Sequence of chain 1.B:
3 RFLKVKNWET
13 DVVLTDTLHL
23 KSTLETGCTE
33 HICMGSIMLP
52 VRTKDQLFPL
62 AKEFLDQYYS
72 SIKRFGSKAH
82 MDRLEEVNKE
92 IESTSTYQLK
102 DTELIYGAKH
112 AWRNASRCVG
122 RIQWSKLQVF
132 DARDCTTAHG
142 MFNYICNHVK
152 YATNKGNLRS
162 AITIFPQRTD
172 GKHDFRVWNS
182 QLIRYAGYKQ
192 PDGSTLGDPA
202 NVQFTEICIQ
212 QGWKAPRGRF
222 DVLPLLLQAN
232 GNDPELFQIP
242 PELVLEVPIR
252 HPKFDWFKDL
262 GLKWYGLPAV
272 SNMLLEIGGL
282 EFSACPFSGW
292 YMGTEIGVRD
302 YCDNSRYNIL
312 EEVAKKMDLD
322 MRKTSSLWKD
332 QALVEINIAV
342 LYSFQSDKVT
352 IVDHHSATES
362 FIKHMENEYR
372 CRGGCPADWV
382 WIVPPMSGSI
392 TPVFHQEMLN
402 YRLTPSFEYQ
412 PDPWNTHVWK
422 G

A small-molecule ligand and the protein it binds are described below.
Small molecule (SMILES): CNCc1cc(C#N)cc(OCc2ccc3ccc(N)nc3c2)c1

Binding-site contacts:
Ligand atom N02 contacts residue GLU296 of chain 1.B at 2.6 Å (salt-bridge).
Ligand atom C07 contacts residue HEM1 of chain 1.H at 3.5 Å.
Ligand atom C10 contacts residue GLU296 of chain 1.B at 3.5 Å.
Ligand atom N02 contacts residue TRP291 of chain 1.B at 2.7 Å (h-bond).
Ligand atom C06 contacts residue PHE288 of chain 1.B at 3.5 Å (hydrophobic).
Ligand atom C02 contacts residue HEM1 of chain 1.H at 3.6 Å.
Ligand atom N01 contacts residue HEM1 of chain 1.H at 3.8 Å.
Ligand atom C11 contacts residue HEM1 of chain 1.H at 3.5 Å.
Ligand atom C02 contacts residue TRP291 of chain 1.B at 3.8 Å (hydrophobic).
Ligand atom C06 contacts residue VAL271 of chain 1.B at 3.8 Å (hydrophobic).
Ligand atom N02 contacts residue HEM1 of chain 1.H at 3.7 Å.
Ligand atom C24 contacts residue TYR410 of chain 1.B at 3.5 Å (hydrophobic).
Ligand atom C07 contacts residue VAL271 of chain 1.B at 3.4 Å (hydrophobic).
Ligand atom C09 contacts residue GLU296 of chain 1.B at 3.5 Å.
Ligand atom N28 contacts residue MET274 of chain 1.B at 3.8 Å.
Ligand atom O12 contacts residue HEM1 of chain 1.H at 3.6 Å.
Ligand atom C06 contacts residue HEM1 of chain 1.H at 3.3 Å.
Ligand atom C02 contacts residue GLU296 of chain 1.B at 3.4 Å.
Ligand atom C22 contacts residue HEM1 of chain 1.H at 3.6 Å.
Ligand atom C21 contacts residue HEM1 of chain 1.H at 3.5 Å.
Ligand atom C25 contacts residue HEM1 of chain 1.H at 3.5 Å.
Ligand atom N02 contacts residue TYR292 of chain 1.B at 3.6 Å.
Ligand atom O12 contacts residue VAL271 of chain 1.B at 3.5 Å.
Ligand atom N28 contacts residue TYR410 of chain 1.B at 3.5 Å.
Ligand atom N02 contacts residue PRO269 of chain 1.B at 3.7 Å.
Ligand atom C26 contacts residue HEM1 of chain 1.H at 3.5 Å.
Ligand atom N01 contacts residue GLU296 of chain 1.B at 2.6 Å (salt-bridge).
Ligand atom C27 contacts residue ASN273 of chain 1.B at 3.5 Å.
Ligand atom C05 contacts residue HEM1 of chain 1.H at 3.7 Å.
Ligand atom C29 contacts residue TRP382 of chain 1.B at 3.7 Å (hydrophobic).
Ligand atom C24 contacts residue HEM1 of chain 1.H at 3.6 Å.
Ligand atom C27 contacts residue TYR410 of chain 1.B at 3.6 Å (hydrophobic).
Ligand atom C08 contacts residue VAL271 of chain 1.B at 3.6 Å (hydrophobic).
Ligand atom C03 contacts residue HEM1 of chain 1.H at 3.1 Å.
Ligand atom C25 contacts residue TYR410 of chain 1.B at 3.8 Å (hydrophobic).
Ligand atom N28 contacts residue ASN273 of chain 1.B at 3.4 Å (h-bond).
Ligand atom C08 contacts residue HEM1 of chain 1.H at 3.7 Å.
Ligand atom C23 contacts residue HEM1 of chain 1.H at 3.7 Å.
Ligand atom C09 contacts residue HEM1 of chain 1.H at 3.3 Å.
Ligand atom C04 contacts residue HEM1 of chain 1.H at 3.3 Å.